Sequence of chain 1.A:
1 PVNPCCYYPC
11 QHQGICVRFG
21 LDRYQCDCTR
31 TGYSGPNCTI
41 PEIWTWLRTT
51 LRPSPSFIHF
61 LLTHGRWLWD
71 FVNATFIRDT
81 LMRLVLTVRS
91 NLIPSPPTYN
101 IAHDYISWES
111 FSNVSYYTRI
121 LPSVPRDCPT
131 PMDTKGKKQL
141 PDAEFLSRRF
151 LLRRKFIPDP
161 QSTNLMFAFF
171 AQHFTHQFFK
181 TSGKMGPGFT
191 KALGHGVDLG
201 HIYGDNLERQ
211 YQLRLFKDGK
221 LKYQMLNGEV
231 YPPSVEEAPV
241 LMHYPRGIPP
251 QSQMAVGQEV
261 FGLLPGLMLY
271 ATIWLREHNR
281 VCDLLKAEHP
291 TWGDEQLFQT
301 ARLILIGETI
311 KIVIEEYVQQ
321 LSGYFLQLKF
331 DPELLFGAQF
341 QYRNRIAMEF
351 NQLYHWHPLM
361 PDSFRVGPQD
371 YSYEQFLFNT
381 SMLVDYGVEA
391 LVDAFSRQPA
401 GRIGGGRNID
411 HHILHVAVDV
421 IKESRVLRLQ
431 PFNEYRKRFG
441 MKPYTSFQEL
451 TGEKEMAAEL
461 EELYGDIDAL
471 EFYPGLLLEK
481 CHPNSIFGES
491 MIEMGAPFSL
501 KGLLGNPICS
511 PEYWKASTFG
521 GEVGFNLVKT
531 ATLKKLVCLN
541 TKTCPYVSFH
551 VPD

A small-molecule ligand and the protein it binds are described below.
Small molecule (SMILES): C=CCc1cccc(-c2nc(-c3ccccc3Cl)c(-c3ccccc3Cl)[nH]2)c1OC(=O)COC

Binding-site contacts:
Ligand atom O32 contacts residue LEU328 of chain 1.A at 3.2 Å.
Ligand atom C29 contacts residue LYS329 of chain 1.A at 3.1 Å.
Ligand atom N08 contacts residue SER499 of chain 1.A at 3.2 Å.
Ligand atom C02 contacts residue GLY495 of chain 1.A at 3.8 Å.
Ligand atom C13 contacts residue ILE492 of chain 1.A at 3.1 Å (hydrophobic).
Ligand atom C22 contacts residue ILE314 of chain 1.A at 3.6 Å (hydrophobic).
Ligand atom C05 contacts residue ALA496 of chain 1.A at 3.6 Å (hydrophobic).
Ligand atom C22 contacts residue LEU500 of chain 1.A at 3.7 Å (hydrophobic).
Ligand atom C28 contacts residue MET82 of chain 1.A at 3.6 Å (hydrophobic).
Ligand atom C29 contacts residue MET82 of chain 1.A at 3.0 Å (hydrophobic).
Ligand atom C10 contacts residue VAL318 of chain 1.A at 3.4 Å (hydrophobic).
Ligand atom C01 contacts residue ALA496 of chain 1.A at 3.2 Å (hydrophobic).
Ligand atom C06 contacts residue ALA496 of chain 1.A at 3.0 Å (hydrophobic).
Ligand atom C06 contacts residue GLY495 of chain 1.A at 3.5 Å.
Ligand atom C14 contacts residue TYR324 of chain 1.A at 3.4 Å (hydrophobic).
Ligand atom C07 contacts residue ALA496 of chain 1.A at 3.8 Å (hydrophobic).
Ligand atom C13 contacts residue SER322 of chain 1.A at 3.5 Å.
Ligand atom C14 contacts residue ILE492 of chain 1.A at 3.5 Å (hydrophobic).
Ligand atom C04 contacts residue SER499 of chain 1.A at 3.6 Å.
Ligand atom C34 contacts residue ARG89 of chain 1.A at 3.0 Å.
Ligand atom CL18 contacts residue LEU321 of chain 1.A at 3.4 Å.
Ligand atom CL17 contacts residue SER499 of chain 1.A at 2.7 Å.
Ligand atom C01 contacts residue GLY495 of chain 1.A at 3.3 Å.
Ligand atom N09 contacts residue VAL318 of chain 1.A at 3.1 Å.
Ligand atom C31 contacts residue LEU328 of chain 1.A at 3.4 Å (hydrophobic).
Ligand atom C19 contacts residue VAL318 of chain 1.A at 3.6 Å (hydrophobic).
Ligand atom C22 contacts residue LEU504 of chain 1.A at 3.8 Å (hydrophobic).
Ligand atom C01 contacts residue MET491 of chain 1.A at 3.5 Å (hydrophobic).
Ligand atom C30 contacts residue LEU328 of chain 1.A at 3.7 Å (hydrophobic).
Ligand atom O33 contacts residue ARG89 of chain 1.A at 3.0 Å (salt-bridge).
Ligand atom C21 contacts residue LEU500 of chain 1.A at 3.7 Å (hydrophobic).
Ligand atom C14 contacts residue SER322 of chain 1.A at 3.7 Å.
Ligand atom C28 contacts residue ILE314 of chain 1.A at 3.5 Å (hydrophobic).
Ligand atom CL17 contacts residue VAL318 of chain 1.A at 3.4 Å.
Ligand atom C34 contacts residue LEU328 of chain 1.A at 3.7 Å (hydrophobic).
Ligand atom O26 contacts residue ARG89 of chain 1.A at 3.6 Å (salt-bridge).
Ligand atom C03 contacts residue TRP356 of chain 1.A at 3.8 Å (hydrophobic).
Ligand atom C15 contacts residue TYR324 of chain 1.A at 3.3 Å (hydrophobic).
Ligand atom C23 contacts residue LEU504 of chain 1.A at 3.4 Å (hydrophobic).
Ligand atom N08 contacts residue VAL318 of chain 1.A at 3.8 Å.